Sequence of chain 3.F:
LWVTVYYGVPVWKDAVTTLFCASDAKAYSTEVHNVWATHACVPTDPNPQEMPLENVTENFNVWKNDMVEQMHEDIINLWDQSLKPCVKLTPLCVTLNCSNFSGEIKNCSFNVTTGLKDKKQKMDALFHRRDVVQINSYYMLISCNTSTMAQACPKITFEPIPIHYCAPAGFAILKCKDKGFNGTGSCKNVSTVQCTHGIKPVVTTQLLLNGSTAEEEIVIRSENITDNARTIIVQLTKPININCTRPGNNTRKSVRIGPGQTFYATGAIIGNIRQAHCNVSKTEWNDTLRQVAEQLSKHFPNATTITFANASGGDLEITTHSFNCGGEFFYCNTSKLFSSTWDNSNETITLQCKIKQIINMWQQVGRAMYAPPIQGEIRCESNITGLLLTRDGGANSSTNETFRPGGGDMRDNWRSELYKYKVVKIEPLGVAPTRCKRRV

Sequence of chain 2.F:
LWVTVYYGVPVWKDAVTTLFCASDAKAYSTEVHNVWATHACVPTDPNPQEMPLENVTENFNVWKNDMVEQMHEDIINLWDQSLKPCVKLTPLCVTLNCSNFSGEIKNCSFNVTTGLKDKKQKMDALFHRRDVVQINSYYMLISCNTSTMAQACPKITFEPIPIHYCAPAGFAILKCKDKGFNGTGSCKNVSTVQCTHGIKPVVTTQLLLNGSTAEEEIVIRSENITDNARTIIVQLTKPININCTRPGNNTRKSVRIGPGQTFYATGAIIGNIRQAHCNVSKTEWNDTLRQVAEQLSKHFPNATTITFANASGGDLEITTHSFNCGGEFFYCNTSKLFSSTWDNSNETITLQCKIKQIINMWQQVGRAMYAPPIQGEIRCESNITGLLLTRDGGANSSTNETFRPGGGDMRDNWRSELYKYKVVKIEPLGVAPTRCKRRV

The small molecule below binds the protein below.
Small molecule (SMILES): CC(=O)N[C@@H]1[C@@H](O)[C@H](O)[C@@H](CO)O[C@H]1O

Binding-site contacts:
Ligand atom O7 contacts residue ARG280 of chain 3.F at 2.6 Å (salt-bridge).
Ligand atom N2 contacts residue THR170 of chain 2.F at 3.3 Å.
Ligand atom C2 contacts residue ARG280 of chain 3.F at 3.6 Å.
Ligand atom C2 contacts residue THR170 of chain 2.F at 4.0 Å.
Ligand atom C3 contacts residue ASN169 of chain 2.F at 3.8 Å.
Ligand atom C1 contacts residue ARG280 of chain 3.F at 3.9 Å.
Ligand atom C7 contacts residue ARG280 of chain 3.F at 3.2 Å.
Ligand atom C5 contacts residue ASN169 of chain 2.F at 3.7 Å.
Ligand atom O5 contacts residue ASN169 of chain 2.F at 2.4 Å (h-bond).
Ligand atom C8 contacts residue ARG280 of chain 3.F at 3.6 Å.
Ligand atom C4 contacts residue ASN169 of chain 2.F at 4.2 Å.
Ligand atom C1 contacts residue ASN169 of chain 2.F at 1.4 Å.
Ligand atom O7 contacts residue ASN169 of chain 2.F at 4.4 Å.
Ligand atom C5 contacts residue ILE166 of chain 2.F at 4.5 Å (hydrophobic).
Ligand atom C1 contacts residue THR170 of chain 2.F at 3.8 Å.
Ligand atom C7 contacts residue ASN169 of chain 2.F at 3.9 Å.
Ligand atom C2 contacts residue ASN169 of chain 2.F at 2.5 Å.
Ligand atom N2 contacts residue ARG280 of chain 3.F at 3.5 Å (salt-bridge).
Ligand atom N2 contacts residue ASN169 of chain 2.F at 2.9 Å (h-bond).
Ligand atom C8 contacts residue THR170 of chain 2.F at 4.1 Å.
Ligand atom C7 contacts residue THR170 of chain 2.F at 4.2 Å.
Ligand atom C8 contacts residue ASN169 of chain 2.F at 4.3 Å.